The protein below binds the small molecule below.
Small molecule (SMILES): CCOC(=O)c1ccc(OCCC2CCN(c3ccc(C)nn3)CC2)cc1

Sequence of chain 13.D:
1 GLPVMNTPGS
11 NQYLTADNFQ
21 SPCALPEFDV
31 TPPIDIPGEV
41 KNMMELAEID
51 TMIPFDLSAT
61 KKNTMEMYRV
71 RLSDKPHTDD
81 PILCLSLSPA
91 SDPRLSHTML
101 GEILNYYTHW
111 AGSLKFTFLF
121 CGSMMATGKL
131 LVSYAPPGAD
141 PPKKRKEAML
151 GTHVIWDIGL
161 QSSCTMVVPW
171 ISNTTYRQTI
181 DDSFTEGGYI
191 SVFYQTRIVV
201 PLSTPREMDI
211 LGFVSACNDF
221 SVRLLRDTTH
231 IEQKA

Binding-site contacts:
Ligand atom O23 contacts residue PHE237 of chain 13.B at 3.8 Å.
Ligand atom C4 contacts residue TYR159 of chain 13.B at 3.5 Å (hydrophobic).
Ligand atom C1 contacts residue PRO181 of chain 13.B at 3.7 Å (hydrophobic).
Ligand atom C20 contacts residue TYR205 of chain 13.B at 3.5 Å (hydrophobic).
Ligand atom C5 contacts residue VAL196 of chain 13.B at 3.8 Å (hydrophobic).
Ligand atom C13 contacts residue VAL199 of chain 13.B at 3.7 Å (hydrophobic).
Ligand atom C11 contacts residue ILE110 of chain 13.B at 3.6 Å (hydrophobic).
Ligand atom C12 contacts residue PHE237 of chain 13.B at 3.5 Å (hydrophobic).
Ligand atom N4 contacts residue LEU134 of chain 13.B at 3.7 Å.
Ligand atom O22 contacts residue TYR112 of chain 13.B at 3.5 Å.
Ligand atom C21 contacts residue TYR112 of chain 13.B at 3.3 Å (hydrophobic).
Ligand atom C3 contacts residue TYR159 of chain 13.B at 3.6 Å (hydrophobic).
Ligand atom C2 contacts residue TYR159 of chain 13.B at 3.5 Å (hydrophobic).
Ligand atom C7 contacts residue VAL196 of chain 13.B at 3.6 Å (hydrophobic).
Ligand atom N4 contacts residue LEU240 of chain 13.B at 3.6 Å.
Ligand atom C17 contacts residue TYR112 of chain 13.B at 3.8 Å (hydrophobic).
Ligand atom O22 contacts residue TYR205 of chain 13.B at 3.8 Å.
Ligand atom C18 contacts residue TYR112 of chain 13.B at 3.7 Å (hydrophobic).
Ligand atom C3 contacts residue ALA24 of chain 13.D at 3.5 Å (hydrophobic).
Ligand atom C17 contacts residue PHE237 of chain 13.B at 3.7 Å (hydrophobic).
Ligand atom C18 contacts residue PHE237 of chain 13.B at 3.6 Å (hydrophobic).
Ligand atom C8 contacts residue VAL199 of chain 13.B at 3.7 Å (hydrophobic).
Ligand atom C13 contacts residue MET132 of chain 13.B at 3.8 Å (hydrophobic).
Ligand atom N6 contacts residue VAL196 of chain 13.B at 3.9 Å.
Ligand atom C25 contacts residue ASP236 of chain 13.B at 3.5 Å.
Ligand atom O14 contacts residue MET132 of chain 13.B at 3.4 Å.
Ligand atom N3 contacts residue TYR159 of chain 13.B at 3.9 Å.
Ligand atom C7 contacts residue TYR159 of chain 13.B at 3.7 Å (hydrophobic).
Ligand atom C8 contacts residue VAL196 of chain 13.B at 3.6 Å (hydrophobic).
Ligand atom N3 contacts residue ILE194 of chain 13.B at 3.6 Å.
Ligand atom C4 contacts residue VAL196 of chain 13.B at 3.9 Å (hydrophobic).
Ligand atom O23 contacts residue TYR112 of chain 13.B at 3.5 Å.
Ligand atom C11 contacts residue LEU134 of chain 13.B at 3.8 Å (hydrophobic).
Ligand atom C10 contacts residue MET132 of chain 13.B at 3.3 Å (hydrophobic).
Ligand atom C2 contacts residue ILE194 of chain 13.B at 3.5 Å (hydrophobic).
Ligand atom C21 contacts residue PHE237 of chain 13.B at 3.7 Å (hydrophobic).
Ligand atom C25 contacts residue SER206 of chain 13.B at 3.8 Å.
Ligand atom C10 contacts residue ILE110 of chain 13.B at 3.5 Å (hydrophobic).
Ligand atom N3 contacts residue LEU240 of chain 13.B at 3.5 Å.
Ligand atom C19 contacts residue TYR205 of chain 13.B at 3.7 Å (hydrophobic).

Sequence of chain 13.B:
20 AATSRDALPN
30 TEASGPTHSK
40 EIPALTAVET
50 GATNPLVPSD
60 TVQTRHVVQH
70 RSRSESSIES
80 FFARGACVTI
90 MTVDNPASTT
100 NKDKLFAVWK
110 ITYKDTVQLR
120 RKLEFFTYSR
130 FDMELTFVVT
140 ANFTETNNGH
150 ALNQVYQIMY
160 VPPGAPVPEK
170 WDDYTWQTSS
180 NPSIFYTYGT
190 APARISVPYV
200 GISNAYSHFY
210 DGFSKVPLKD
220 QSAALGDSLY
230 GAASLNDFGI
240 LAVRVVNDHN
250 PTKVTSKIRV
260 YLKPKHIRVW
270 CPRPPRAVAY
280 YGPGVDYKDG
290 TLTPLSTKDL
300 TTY